Sequence of chain 1.B:
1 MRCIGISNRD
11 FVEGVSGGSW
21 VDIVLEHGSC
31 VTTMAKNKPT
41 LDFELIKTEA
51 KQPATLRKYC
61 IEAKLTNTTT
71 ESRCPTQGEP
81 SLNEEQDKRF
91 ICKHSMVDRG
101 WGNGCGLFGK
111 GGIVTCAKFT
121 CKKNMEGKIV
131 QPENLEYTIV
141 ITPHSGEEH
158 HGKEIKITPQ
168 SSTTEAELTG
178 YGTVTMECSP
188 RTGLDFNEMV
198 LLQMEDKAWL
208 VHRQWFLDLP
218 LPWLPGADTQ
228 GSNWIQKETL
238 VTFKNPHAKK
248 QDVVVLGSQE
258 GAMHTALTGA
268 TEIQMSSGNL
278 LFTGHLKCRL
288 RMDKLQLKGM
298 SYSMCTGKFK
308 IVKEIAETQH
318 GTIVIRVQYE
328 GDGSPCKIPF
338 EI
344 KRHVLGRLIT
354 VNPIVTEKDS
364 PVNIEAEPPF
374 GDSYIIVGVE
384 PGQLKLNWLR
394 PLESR

The small molecule below binds the protein below.
Small molecule (SMILES): CC(=O)N[C@H]1[C@H](O[C@H]2[C@H](O)[C@@H](NC(C)=O)CO[C@@H]2CO[C@@H]2O[C@@H](C)[C@@H](O)[C@@H](O)[C@@H]2O)O[C@H](CO)[C@@H](O[C@@H]2O[C@H](CO[C@H]3O[C@H](CO)[C@@H](O)[C@H](O)[C@@H]3O)[C@@H](O)[C@H](O[C@H]3O[C@H](CO)[C@@H](O)[C@H](O)[C@@H]3O)[C@@H]2O)[C@@H]1O

Binding-site contacts:
Ligand atom O5 contacts residue ASN67 of chain 1.B at 2.3 Å (h-bond).
Ligand atom C4 contacts residue ASN67 of chain 1.B at 4.2 Å.
Ligand atom O4 contacts residue LYS64 of chain 1.B at 3.7 Å.
Ligand atom C8 contacts residue PHE90 of chain 1.B at 4.2 Å (hydrophobic).
Ligand atom O4 contacts residue THR66 of chain 1.B at 3.6 Å.
Ligand atom O7 contacts residue ASN67 of chain 1.B at 3.4 Å (h-bond).
Ligand atom C8 contacts residue LYS118 of chain 1.B at 3.6 Å.
Ligand atom C5 contacts residue ASN67 of chain 1.B at 3.6 Å.
Ligand atom C8 contacts residue ARG89 of chain 1.B at 3.3 Å.
Ligand atom C7 contacts residue ASN67 of chain 1.B at 3.4 Å.
Ligand atom N2 contacts residue ASN67 of chain 1.B at 3.0 Å (h-bond).
Ligand atom C3 contacts residue THR66 of chain 1.B at 4.0 Å.
Ligand atom O6 contacts residue ASN67 of chain 1.B at 4.5 Å.
Ligand atom C3 contacts residue ASN67 of chain 1.B at 3.8 Å.
Ligand atom C1 contacts residue ASN67 of chain 1.B at 1.4 Å.
Ligand atom O7 contacts residue PHE90 of chain 1.B at 4.4 Å.
Ligand atom N2 contacts residue LYS118 of chain 1.B at 3.9 Å.
Ligand atom O2 contacts residue ASN67 of chain 1.B at 3.9 Å.
Ligand atom C4 contacts residue THR66 of chain 1.B at 3.8 Å.
Ligand atom C2 contacts residue ASN67 of chain 1.B at 2.4 Å.
Ligand atom C7 contacts residue LYS118 of chain 1.B at 4.2 Å.
Ligand atom O2 contacts residue THR66 of chain 1.B at 4.3 Å.